Binding-site contacts:
Ligand atom O14 contacts residue ALA268 of chain 1.A at 3.4 Å (h-bond).
Ligand atom C13 contacts residue TYR240 of chain 1.A at 3.5 Å (hydrophobic).
Ligand atom N5 contacts residue LEU236 of chain 1.A at 3.6 Å.
Ligand atom C18 contacts residue TYR240 of chain 1.A at 3.5 Å (hydrophobic).
Ligand atom C1 contacts residue ALA268 of chain 1.A at 4.0 Å (hydrophobic).
Ligand atom O15 contacts residue PHE272 of chain 1.A at 3.9 Å.
Ligand atom C19 contacts residue LEU236 of chain 1.A at 3.8 Å (hydrophobic).
Ligand atom C4 contacts residue ALA268 of chain 1.A at 3.9 Å (hydrophobic).
Ligand atom O15 contacts residue GLN269 of chain 1.A at 3.0 Å (h-bond).
Ligand atom N5 contacts residue PHE272 of chain 1.A at 3.8 Å.
Ligand atom N9 contacts residue ALA268 of chain 1.A at 4.0 Å.
Ligand atom N11 contacts residue ILE219 of chain 1.A at 3.8 Å.
Ligand atom C19 contacts residue TYR240 of chain 1.A at 3.5 Å (hydrophobic).
Ligand atom N3 contacts residue ALA268 of chain 1.A at 2.9 Å (h-bond).
Ligand atom C1 contacts residue PHE272 of chain 1.A at 3.7 Å (hydrophobic).
Ligand atom C6 contacts residue PHE272 of chain 1.A at 3.6 Å (hydrophobic).
Ligand atom C12 contacts residue PHE272 of chain 1.A at 3.9 Å (hydrophobic).
Ligand atom C4 contacts residue LEU236 of chain 1.A at 3.5 Å (hydrophobic).
Ligand atom C25 contacts residue PHE257 of chain 1.A at 3.8 Å (hydrophobic).
Ligand atom N21 contacts residue PHE272 of chain 1.A at 3.8 Å.
Ligand atom C16 contacts residue ILE219 of chain 1.A at 3.9 Å (hydrophobic).
Ligand atom N9 contacts residue LEU236 of chain 1.A at 3.9 Å.
Ligand atom N3 contacts residue GLN269 of chain 1.A at 3.6 Å (h-bond).
Ligand atom C2 contacts residue ALA268 of chain 1.A at 3.6 Å (hydrophobic).
Ligand atom C8 contacts residue GLN269 of chain 1.A at 3.5 Å.
Ligand atom O14 contacts residue PHE272 of chain 1.A at 3.7 Å.
Ligand atom C16 contacts residue MET181 of chain 1.A at 3.8 Å (hydrophobic).
Ligand atom N9 contacts residue PHE272 of chain 1.A at 3.3 Å.
Ligand atom C25 contacts residue TYR240 of chain 1.A at 3.5 Å (hydrophobic).
Ligand atom N3 contacts residue PHE272 of chain 1.A at 3.9 Å.
Ligand atom C8 contacts residue PHE272 of chain 1.A at 3.4 Å (hydrophobic).
Ligand atom C7 contacts residue PHE272 of chain 1.A at 3.4 Å (hydrophobic).
Ligand atom C17 contacts residue MET181 of chain 1.A at 3.7 Å (hydrophobic).
Ligand atom C4 contacts residue GLN269 of chain 1.A at 3.6 Å.
Ligand atom C4 contacts residue PHE272 of chain 1.A at 3.7 Å (hydrophobic).
Ligand atom N9 contacts residue GLN269 of chain 1.A at 2.8 Å (h-bond).
Ligand atom N3 contacts residue LEU236 of chain 1.A at 3.6 Å.
Ligand atom N10 contacts residue PHE272 of chain 1.A at 3.9 Å.
Ligand atom C18 contacts residue HIS68 of chain 1.A at 3.8 Å.
Ligand atom C20 contacts residue ALA268 of chain 1.A at 3.4 Å (hydrophobic).

Sequence of chain 1.A:
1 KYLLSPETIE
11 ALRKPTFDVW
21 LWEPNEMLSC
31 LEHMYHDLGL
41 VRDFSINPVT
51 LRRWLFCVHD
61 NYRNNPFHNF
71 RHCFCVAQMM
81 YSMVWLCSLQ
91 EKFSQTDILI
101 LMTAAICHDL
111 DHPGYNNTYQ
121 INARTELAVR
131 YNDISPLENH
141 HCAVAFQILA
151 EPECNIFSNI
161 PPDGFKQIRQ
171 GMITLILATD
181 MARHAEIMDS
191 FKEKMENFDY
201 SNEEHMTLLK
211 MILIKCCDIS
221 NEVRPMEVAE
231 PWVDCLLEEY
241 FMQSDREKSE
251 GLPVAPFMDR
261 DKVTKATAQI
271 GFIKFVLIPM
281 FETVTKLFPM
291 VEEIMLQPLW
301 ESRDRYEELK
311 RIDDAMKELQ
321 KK

The protein below binds the small molecule below.
Small molecule (SMILES): C[C@@H](Nc1nc2c(cnn2C2CCCC2)c(=O)[nH]1)C(=O)N1CC[C@H](F)C1